Sequence of chain 1.D:
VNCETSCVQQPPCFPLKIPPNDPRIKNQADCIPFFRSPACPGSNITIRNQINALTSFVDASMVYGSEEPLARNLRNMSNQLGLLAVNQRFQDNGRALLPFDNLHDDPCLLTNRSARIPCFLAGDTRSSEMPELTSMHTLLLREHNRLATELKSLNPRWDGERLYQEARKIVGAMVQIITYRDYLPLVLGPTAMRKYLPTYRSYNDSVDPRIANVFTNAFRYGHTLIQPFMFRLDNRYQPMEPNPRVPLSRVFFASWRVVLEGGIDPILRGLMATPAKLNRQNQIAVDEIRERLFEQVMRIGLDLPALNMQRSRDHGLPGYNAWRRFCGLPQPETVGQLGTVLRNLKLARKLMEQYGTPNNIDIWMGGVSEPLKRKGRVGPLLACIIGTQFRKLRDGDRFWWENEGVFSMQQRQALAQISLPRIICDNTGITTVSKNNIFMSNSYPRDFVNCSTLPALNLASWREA

Sequence of chain 1.C:
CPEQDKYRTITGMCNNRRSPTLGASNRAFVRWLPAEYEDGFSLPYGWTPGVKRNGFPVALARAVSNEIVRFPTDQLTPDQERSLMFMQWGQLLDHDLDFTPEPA

The small molecule below binds the protein below.
Small molecule (SMILES): CCO[C@H](C)Cn1c(=S)[nH]c(=O)c2nc[nH]c21

Binding-site contacts:
Ligand atom C8 contacts residue ARG127 of chain 1.D at 4.1 Å.
Ligand atom S contacts residue PHE295 of chain 1.D at 3.6 Å.
Ligand atom C8 contacts residue HEM1 of chain 1.GA at 4.2 Å.
Ligand atom C9 contacts residue HEM1 of chain 1.GA at 2.8 Å.
Ligand atom C9 contacts residue PHE295 of chain 1.D at 3.8 Å (hydrophobic).
Ligand atom C2 contacts residue GLU102 of chain 1.C at 3.1 Å.
Ligand atom N3 contacts residue ARG127 of chain 1.D at 3.5 Å.
Ligand atom C2 contacts residue PHE35 of chain 1.D at 3.8 Å (hydrophobic).
Ligand atom N2 contacts residue HEM1 of chain 1.GA at 2.9 Å.
Ligand atom O2 contacts residue PHE295 of chain 1.D at 4.4 Å.
Ligand atom C1 contacts residue PHE35 of chain 1.D at 3.9 Å (hydrophobic).
Ligand atom C8 contacts residue GLU130 of chain 1.D at 4.4 Å.
Ligand atom N4 contacts residue PHE99 of chain 1.C at 4.4 Å.
Ligand atom O2 contacts residue ARG127 of chain 1.D at 3.5 Å.
Ligand atom N2 contacts residue PHE295 of chain 1.D at 3.7 Å.
Ligand atom C10 contacts residue PHE99 of chain 1.C at 3.8 Å (hydrophobic).
Ligand atom S contacts residue HEM1 of chain 1.GA at 1.8 Å.
Ligand atom O2 contacts residue GLU130 of chain 1.D at 3.3 Å.
Ligand atom C1 contacts residue GLU102 of chain 1.C at 2.9 Å.
Ligand atom C3 contacts residue GLU102 of chain 1.C at 4.3 Å.
Ligand atom N3 contacts residue PHE99 of chain 1.C at 4.0 Å.
Ligand atom C4 contacts residue PHE295 of chain 1.D at 4.1 Å (hydrophobic).
Ligand atom O1 contacts residue GLU102 of chain 1.C at 3.8 Å.
Ligand atom C8 contacts residue PHE295 of chain 1.D at 4.3 Å (hydrophobic).
Ligand atom C7 contacts residue ARG127 of chain 1.D at 4.0 Å.
Ligand atom C1 contacts residue PRO103 of chain 1.C at 3.9 Å (hydrophobic).
Ligand atom N1 contacts residue HEM1 of chain 1.GA at 4.2 Å.
Ligand atom C5 contacts residue GLU102 of chain 1.C at 4.2 Å.